Sequence of chain 23.A:
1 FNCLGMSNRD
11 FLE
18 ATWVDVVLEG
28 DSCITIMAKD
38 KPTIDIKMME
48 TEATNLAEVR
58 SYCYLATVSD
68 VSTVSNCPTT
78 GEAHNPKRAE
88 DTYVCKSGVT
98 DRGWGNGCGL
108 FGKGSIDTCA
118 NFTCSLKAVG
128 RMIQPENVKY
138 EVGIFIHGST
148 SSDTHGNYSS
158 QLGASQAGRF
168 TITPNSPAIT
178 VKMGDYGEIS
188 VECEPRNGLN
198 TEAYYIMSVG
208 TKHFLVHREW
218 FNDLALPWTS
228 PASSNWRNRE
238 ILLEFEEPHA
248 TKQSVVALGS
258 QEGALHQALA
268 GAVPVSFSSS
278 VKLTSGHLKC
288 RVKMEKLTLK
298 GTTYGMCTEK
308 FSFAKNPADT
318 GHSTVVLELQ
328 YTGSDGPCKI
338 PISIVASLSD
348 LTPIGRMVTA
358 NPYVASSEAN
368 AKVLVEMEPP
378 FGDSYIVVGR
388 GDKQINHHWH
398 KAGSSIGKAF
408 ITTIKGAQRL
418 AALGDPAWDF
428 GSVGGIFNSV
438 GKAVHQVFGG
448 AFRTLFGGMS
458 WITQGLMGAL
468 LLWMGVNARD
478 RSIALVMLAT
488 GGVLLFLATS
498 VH

Binding-site contacts:
Ligand atom O7 contacts residue ASN154 of chain 23.A at 3.8 Å.
Ligand atom C4 contacts residue ASN154 of chain 23.A at 4.2 Å.
Ligand atom C3 contacts residue ASN154 of chain 23.A at 3.8 Å.
Ligand atom O5 contacts residue ASN154 of chain 23.A at 2.4 Å (h-bond).
Ligand atom C1 contacts residue SER156 of chain 23.A at 4.3 Å.
Ligand atom C5 contacts residue ASN154 of chain 23.A at 3.7 Å.
Ligand atom C8 contacts residue ASN154 of chain 23.A at 4.2 Å.
Ligand atom C1 contacts residue ASN154 of chain 23.A at 1.4 Å.
Ligand atom C7 contacts residue ASN154 of chain 23.A at 3.5 Å.
Ligand atom C2 contacts residue ASN154 of chain 23.A at 2.5 Å.
Ligand atom N2 contacts residue ASN154 of chain 23.A at 2.9 Å (h-bond).

The small molecule below binds the protein below.
Small molecule (SMILES): CC(=O)N[C@@H]1[C@@H](O)[C@H](O)[C@@H](CO)O[C@H]1O